Sequence of chain 1.A:
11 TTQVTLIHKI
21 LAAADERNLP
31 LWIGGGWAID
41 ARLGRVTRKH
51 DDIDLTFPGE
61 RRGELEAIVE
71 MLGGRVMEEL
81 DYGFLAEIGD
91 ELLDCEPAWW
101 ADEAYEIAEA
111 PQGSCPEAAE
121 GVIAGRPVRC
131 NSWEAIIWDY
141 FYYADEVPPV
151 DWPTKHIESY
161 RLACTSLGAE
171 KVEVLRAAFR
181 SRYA

This small molecule binds to this protein.
Small molecule (SMILES): NC[C@H]1O[C@H](O[C@H]2[C@H](O)[C@@H](O[C@H]3O[C@H](CO)[C@@H](O)[C@H](N)[C@H]3OP(=O)(O)OC[C@H]3O[C@@H](n4cnc5c(N)ncnc54)[C@H](O)[C@@H]3O)[C@H](N)C[C@@H]2N)[C@H](N)C[C@@H]1O

Binding-site contacts:
Ligand atom O8 contacts residue MN1 of chain 1.C at 1.9 Å.
Ligand atom N6 contacts residue TYR143 of chain 1.A at 3.5 Å.
Ligand atom C22 contacts residue TYR143 of chain 1.A at 3.5 Å (hydrophobic).
Ligand atom O7 contacts residue ASP52 of chain 1.A at 3.0 Å (salt-bridge).
Ligand atom N1 contacts residue ASP139 of chain 1.A at 2.8 Å (salt-bridge).
Ligand atom C20 contacts residue TYR143 of chain 1.A at 3.4 Å (hydrophobic).
Ligand atom C21 contacts residue TYR143 of chain 1.A at 3.5 Å (hydrophobic).
Ligand atom N8 contacts residue POP1 of chain 1.F at 2.9 Å (h-bond).
Ligand atom O7 contacts residue POP1 of chain 1.E at 2.8 Å (h-bond).
Ligand atom O11 contacts residue TYR140 of chain 1.A at 3.1 Å (h-bond).
Ligand atom N2 contacts residue ASP54 of chain 1.A at 3.2 Å (salt-bridge).
Ligand atom C4 contacts residue GLU96 of chain 1.A at 3.2 Å.
Ligand atom N contacts residue GLU96 of chain 1.A at 2.9 Å (salt-bridge).
Ligand atom N9 contacts residue GLU146 of chain 1.A at 2.6 Å (salt-bridge).
Ligand atom N1 contacts residue GLU96 of chain 1.A at 2.6 Å (salt-bridge).
Ligand atom O contacts residue ASP139 of chain 1.A at 3.3 Å (salt-bridge).
Ligand atom O contacts residue TYR142 of chain 1.A at 3.5 Å.
Ligand atom C4 contacts residue ASP139 of chain 1.A at 3.5 Å.
Ligand atom N contacts residue ILE107 of chain 1.A at 3.2 Å.
Ligand atom C6 contacts residue ASP94 of chain 1.A at 3.4 Å.
Ligand atom N contacts residue ALA108 of chain 1.A at 3.0 Å (h-bond).
Ligand atom C22 contacts residue GLU146 of chain 1.A at 3.4 Å.
Ligand atom C25 contacts residue GLU146 of chain 1.A at 3.4 Å.
Ligand atom O8 contacts residue POP1 of chain 1.E at 3.0 Å (h-bond).
Ligand atom C5 contacts residue ASP139 of chain 1.A at 3.4 Å.
Ligand atom C12 contacts residue POP1 of chain 1.F at 3.5 Å.
Ligand atom C5 contacts residue GLU96 of chain 1.A at 3.5 Å.
Ligand atom P contacts residue MN1 of chain 1.C at 3.3 Å.
Ligand atom O7 contacts residue MN1 of chain 1.B at 2.0 Å.
Ligand atom C2 contacts residue ASP139 of chain 1.A at 3.3 Å.
Ligand atom O7 contacts residue ASP54 of chain 1.A at 2.9 Å (salt-bridge).
Ligand atom C23 contacts residue TYR143 of chain 1.A at 3.4 Å (hydrophobic).
Ligand atom O12 contacts residue TYR140 of chain 1.A at 3.3 Å.
Ligand atom P contacts residue MN1 of chain 1.B at 3.4 Å.
Ligand atom N2 contacts residue ASP94 of chain 1.A at 3.0 Å (salt-bridge).
Ligand atom C contacts residue GLU96 of chain 1.A at 3.5 Å.
Ligand atom N3 contacts residue POP1 of chain 1.F at 2.6 Å (h-bond).
Ligand atom O8 contacts residue POP1 of chain 1.F at 2.8 Å (h-bond).
Ligand atom O11 contacts residue ASP139 of chain 1.A at 3.2 Å.
Ligand atom O2 contacts residue TYR82 of chain 1.A at 3.4 Å (h-bond).